The protein below binds the small molecule below.
Small molecule (SMILES): CC(=O)N[C@@H]1[C@@H](O)[C@H](O)[C@@H](CO)O[C@H]1O

Sequence of chain 1.A:
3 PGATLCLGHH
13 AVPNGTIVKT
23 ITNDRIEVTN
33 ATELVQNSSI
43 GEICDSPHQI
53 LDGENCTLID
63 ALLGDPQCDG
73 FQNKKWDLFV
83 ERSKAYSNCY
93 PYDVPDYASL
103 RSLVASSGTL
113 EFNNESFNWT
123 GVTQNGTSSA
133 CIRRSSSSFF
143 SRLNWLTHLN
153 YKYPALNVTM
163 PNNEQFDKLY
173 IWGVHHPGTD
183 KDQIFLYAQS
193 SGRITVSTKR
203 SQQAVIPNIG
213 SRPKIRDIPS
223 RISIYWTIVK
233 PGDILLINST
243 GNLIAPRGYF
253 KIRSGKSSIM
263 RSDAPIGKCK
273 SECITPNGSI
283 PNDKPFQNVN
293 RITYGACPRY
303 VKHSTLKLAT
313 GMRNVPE

Sequence of chain 3.A:
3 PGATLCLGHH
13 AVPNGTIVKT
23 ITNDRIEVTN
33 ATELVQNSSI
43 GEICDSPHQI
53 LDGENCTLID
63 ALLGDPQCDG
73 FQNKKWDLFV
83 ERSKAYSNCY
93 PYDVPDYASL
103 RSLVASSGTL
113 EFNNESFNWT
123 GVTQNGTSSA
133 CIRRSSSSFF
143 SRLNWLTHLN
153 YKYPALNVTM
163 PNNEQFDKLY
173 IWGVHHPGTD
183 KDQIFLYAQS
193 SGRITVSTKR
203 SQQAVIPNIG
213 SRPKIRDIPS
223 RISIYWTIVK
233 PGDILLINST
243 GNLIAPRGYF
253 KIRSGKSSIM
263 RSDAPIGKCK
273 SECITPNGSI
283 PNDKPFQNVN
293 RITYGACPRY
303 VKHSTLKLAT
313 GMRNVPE

Binding-site contacts:
Ligand atom C7 contacts residue ASN159 of chain 3.A at 3.4 Å.
Ligand atom C2 contacts residue ALA157 of chain 3.A at 4.4 Å (hydrophobic).
Ligand atom N2 contacts residue ASN159 of chain 3.A at 3.1 Å.
Ligand atom C1 contacts residue SER241 of chain 3.A at 4.4 Å.
Ligand atom O6 contacts residue ILE211 of chain 1.A at 3.8 Å.
Ligand atom O4 contacts residue ALA157 of chain 3.A at 3.9 Å.
Ligand atom C7 contacts residue ASN240 of chain 3.A at 4.5 Å.
Ligand atom C2 contacts residue LEU158 of chain 3.A at 4.5 Å (hydrophobic).
Ligand atom O6 contacts residue ASN240 of chain 3.A at 3.7 Å.
Ligand atom O5 contacts residue THR242 of chain 3.A at 4.5 Å.
Ligand atom C6 contacts residue ARG195 of chain 3.A at 3.9 Å.
Ligand atom C5 contacts residue ASN240 of chain 3.A at 3.5 Å.
Ligand atom N2 contacts residue ASN240 of chain 3.A at 3.2 Å (h-bond).
Ligand atom C6 contacts residue THR242 of chain 3.A at 3.5 Å.
Ligand atom C5 contacts residue THR242 of chain 3.A at 3.5 Å.
Ligand atom C5 contacts residue ALA157 of chain 3.A at 4.2 Å (hydrophobic).
Ligand atom O4 contacts residue THR242 of chain 3.A at 4.3 Å.
Ligand atom C7 contacts residue NAG1 of chain 3.D at 4.1 Å.
Ligand atom C8 contacts residue ASN159 of chain 3.A at 3.5 Å.
Ligand atom C1 contacts residue LEU158 of chain 3.A at 3.7 Å (hydrophobic).
Ligand atom N2 contacts residue ALA157 of chain 3.A at 4.5 Å.
Ligand atom N2 contacts residue LEU158 of chain 3.A at 4.1 Å.
Ligand atom C3 contacts residue ALA157 of chain 3.A at 3.7 Å (hydrophobic).
Ligand atom C3 contacts residue ASN240 of chain 3.A at 3.9 Å.
Ligand atom C8 contacts residue ALA157 of chain 3.A at 4.4 Å (hydrophobic).
Ligand atom O7 contacts residue NAG1 of chain 3.D at 3.0 Å.
Ligand atom O6 contacts residue ARG195 of chain 3.A at 3.1 Å (salt-bridge).
Ligand atom C1 contacts residue ASN240 of chain 3.A at 1.4 Å.
Ligand atom C1 contacts residue ALA157 of chain 3.A at 4.4 Å (hydrophobic).
Ligand atom C6 contacts residue ASN240 of chain 3.A at 4.4 Å.
Ligand atom O6 contacts residue THR242 of chain 3.A at 4.2 Å.
Ligand atom O5 contacts residue ASN240 of chain 3.A at 2.3 Å (h-bond).
Ligand atom C2 contacts residue ASN240 of chain 3.A at 2.7 Å.
Ligand atom C4 contacts residue ALA157 of chain 3.A at 4.1 Å (hydrophobic).
Ligand atom C2 contacts residue ASN159 of chain 3.A at 4.3 Å.
Ligand atom O7 contacts residue ASN159 of chain 3.A at 4.2 Å.
Ligand atom C1 contacts residue ASN159 of chain 3.A at 4.4 Å.
Ligand atom C4 contacts residue ASN240 of chain 3.A at 4.3 Å.